Binding-site contacts:
Ligand atom O1 contacts residue ALA209 of chain 1.G at 4.0 Å.
Ligand atom O4 contacts residue ARG87 of chain 1.G at 4.0 Å.
Ligand atom C2 contacts residue GLU188 of chain 1.G at 3.8 Å.
Ligand atom C2 contacts residue THR244 of chain 1.G at 4.2 Å.
Ligand atom O3 contacts residue ARG210 of chain 1.G at 3.7 Å.
Ligand atom C1 contacts residue THR244 of chain 1.G at 3.7 Å.
Ligand atom C1 contacts residue GLU188 of chain 1.G at 3.5 Å.
Ligand atom O3 contacts residue ALA209 of chain 1.G at 3.4 Å.
Ligand atom O4 contacts residue MET276 of chain 1.G at 4.2 Å.
Ligand atom C2 contacts residue LYS186 of chain 1.G at 3.6 Å.
Ligand atom O4 contacts residue MET207 of chain 1.G at 4.2 Å.
Ligand atom O4 contacts residue THR244 of chain 1.G at 3.7 Å.
Ligand atom O4 contacts residue ALA209 of chain 1.G at 4.2 Å.
Ligand atom O4 contacts residue LYS186 of chain 1.G at 3.7 Å.
Ligand atom O3 contacts residue GLU188 of chain 1.G at 4.5 Å.
Ligand atom C2 contacts residue MG1 of chain 1.MA at 2.8 Å.
Ligand atom O2 contacts residue ASP212 of chain 1.G at 4.1 Å.
Ligand atom O2 contacts residue LYS186 of chain 1.G at 2.9 Å (salt-bridge).
Ligand atom C1 contacts residue MG1 of chain 1.MA at 2.9 Å.
Ligand atom O3 contacts residue MG1 of chain 1.MA at 4.0 Å.
Ligand atom O4 contacts residue MG1 of chain 1.MA at 4.1 Å.
Ligand atom C2 contacts residue ALA209 of chain 1.G at 3.9 Å (hydrophobic).
Ligand atom O1 contacts residue GLY211 of chain 1.G at 3.8 Å.
Ligand atom C1 contacts residue GLY211 of chain 1.G at 3.9 Å.
Ligand atom C1 contacts residue ASP212 of chain 1.G at 3.8 Å.
Ligand atom O3 contacts residue GLY211 of chain 1.G at 3.0 Å (h-bond).
Ligand atom O3 contacts residue THR244 of chain 1.G at 2.7 Å (h-bond).
Ligand atom O3 contacts residue ASP212 of chain 1.G at 3.9 Å.
Ligand atom C1 contacts residue ALA209 of chain 1.G at 3.6 Å (hydrophobic).
Ligand atom O2 contacts residue GLU188 of chain 1.G at 3.4 Å (salt-bridge).
Ligand atom O1 contacts residue GLU188 of chain 1.G at 2.9 Å (salt-bridge).
Ligand atom O2 contacts residue MG1 of chain 1.MA at 2.1 Å.
Ligand atom O1 contacts residue ASP212 of chain 1.G at 2.8 Å (salt-bridge).
Ligand atom O1 contacts residue MG1 of chain 1.MA at 2.2 Å.

This small molecule binds to this protein.
Small molecule (SMILES): O=C([O-])C(=O)[O-]

Sequence of chain 1.G:
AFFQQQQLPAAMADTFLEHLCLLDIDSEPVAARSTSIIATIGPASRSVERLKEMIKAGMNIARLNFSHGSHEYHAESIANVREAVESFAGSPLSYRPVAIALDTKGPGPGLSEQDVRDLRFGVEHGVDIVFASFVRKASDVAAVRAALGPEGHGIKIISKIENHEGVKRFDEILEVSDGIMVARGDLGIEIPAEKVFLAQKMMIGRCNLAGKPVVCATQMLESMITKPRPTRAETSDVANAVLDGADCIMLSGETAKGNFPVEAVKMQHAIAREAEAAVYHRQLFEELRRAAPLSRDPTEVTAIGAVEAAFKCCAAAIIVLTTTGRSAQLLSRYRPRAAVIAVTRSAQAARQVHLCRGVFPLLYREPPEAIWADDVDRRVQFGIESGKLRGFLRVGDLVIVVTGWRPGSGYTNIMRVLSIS